Sequence of chain 3.D:
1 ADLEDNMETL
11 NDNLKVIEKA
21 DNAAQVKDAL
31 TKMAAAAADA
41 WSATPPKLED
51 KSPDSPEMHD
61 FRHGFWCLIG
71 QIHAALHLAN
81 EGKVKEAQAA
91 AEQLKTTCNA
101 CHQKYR

Sequence of chain 2.B:
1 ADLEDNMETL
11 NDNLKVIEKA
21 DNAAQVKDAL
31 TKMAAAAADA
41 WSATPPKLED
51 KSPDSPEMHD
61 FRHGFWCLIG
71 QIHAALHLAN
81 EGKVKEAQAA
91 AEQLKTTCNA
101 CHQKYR

A protein and the small-molecule ligand that binds it are described below.
Small molecule (SMILES): C[C@H](NC(=O)[C@H](CC(N)=O)NC(=O)[C@H](CS)NC(=O)[C@@H](NC(=O)[C@@H](NC(=O)[C@@H](N)CCCCN)[C@@H](C)O)[C@@H](C)O)C(=O)N[C@@H](CS)C(=O)N[C@@H](Cc1cnc[nH]1)C(=O)N[C@@H](CCC(N)=O)C(=O)O

Binding-site contacts:
Ligand atom OG1 contacts residue ILE69 of chain 3.D at 4.4 Å.
Ligand atom CD2 contacts residue HEM1 of chain 2.X at 3.3 Å.
Ligand atom CG2 contacts residue ILE69 of chain 3.D at 4.1 Å (hydrophobic).
Ligand atom N contacts residue TRP66 of chain 3.D at 4.2 Å.
Ligand atom N contacts residue HIS73 of chain 3.D at 3.2 Å.
Ligand atom NE2 contacts residue HIS73 of chain 2.B at 4.2 Å.
Ligand atom C contacts residue HEM1 of chain 2.X at 4.3 Å.
Ligand atom OG1 contacts residue HEM1 of chain 2.X at 3.5 Å.
Ligand atom NZ contacts residue LEU76 of chain 3.D at 4.3 Å.
Ligand atom OG1 contacts residue TRP66 of chain 2.B at 4.0 Å.
Ligand atom SG contacts residue ALA38 of chain 2.B at 4.1 Å.
Ligand atom CB contacts residue HEM1 of chain 2.X at 2.9 Å.
Ligand atom CG2 contacts residue ALA34 of chain 3.D at 4.0 Å (hydrophobic).
Ligand atom N contacts residue HIS73 of chain 3.D at 3.5 Å.
Ligand atom N contacts residue HEM1 of chain 2.X at 3.7 Å.
Ligand atom CA contacts residue HEM1 of chain 2.X at 3.4 Å.
Ligand atom ND1 contacts residue HEM1 of chain 2.X at 4.2 Å.
Ligand atom O contacts residue HEM1 of chain 2.X at 3.5 Å.
Ligand atom OG1 contacts residue ALA34 of chain 3.D at 3.8 Å.
Ligand atom CG2 contacts residue TRP66 of chain 3.D at 3.3 Å (hydrophobic).
Ligand atom CE1 contacts residue HEM1 of chain 2.X at 3.0 Å.
Ligand atom CE contacts residue LEU76 of chain 3.D at 4.0 Å (hydrophobic).
Ligand atom CB contacts residue TRP66 of chain 3.D at 4.0 Å (hydrophobic).
Ligand atom NE2 contacts residue HEM1 of chain 2.X at 2.2 Å.
Ligand atom CB contacts residue HIS73 of chain 3.D at 3.3 Å.
Ligand atom CB contacts residue TRP66 of chain 2.B at 4.0 Å (hydrophobic).
Ligand atom CG2 contacts residue TRP41 of chain 2.B at 3.6 Å (hydrophobic).
Ligand atom CA contacts residue HIS73 of chain 3.D at 4.3 Å.
Ligand atom CB contacts residue TRP66 of chain 3.D at 4.2 Å (hydrophobic).
Ligand atom OG1 contacts residue HIS73 of chain 3.D at 2.7 Å (h-bond).
Ligand atom C contacts residue HIS73 of chain 3.C at 4.0 Å.
Ligand atom SG contacts residue ILE69 of chain 3.C at 4.3 Å.
Ligand atom CA contacts residue HIS73 of chain 3.D at 4.1 Å.
Ligand atom CB contacts residue ILE69 of chain 3.D at 3.9 Å (hydrophobic).
Ligand atom CA contacts residue TRP66 of chain 3.D at 3.9 Å (hydrophobic).
Ligand atom SG contacts residue ALA38 of chain 3.C at 3.5 Å.
Ligand atom CG2 contacts residue ALA38 of chain 3.D at 3.7 Å (hydrophobic).
Ligand atom CD contacts residue HIS73 of chain 3.D at 4.0 Å.
Ligand atom SG contacts residue HEM1 of chain 2.X at 1.7 Å.
Ligand atom O contacts residue HIS73 of chain 3.C at 2.9 Å (h-bond).

Sequence of chain 3.C:
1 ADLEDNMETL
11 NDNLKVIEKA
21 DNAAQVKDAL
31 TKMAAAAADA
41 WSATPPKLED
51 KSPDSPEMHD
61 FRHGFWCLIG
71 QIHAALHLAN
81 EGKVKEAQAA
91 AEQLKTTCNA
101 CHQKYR